Binding-site contacts:
Ligand atom C7 contacts residue LEU922 of chain 1.A at 4.2 Å (hydrophobic).
Ligand atom O5 contacts residue ASN717 of chain 1.A at 2.3 Å (h-bond).
Ligand atom C4 contacts residue ASN717 of chain 1.A at 4.2 Å.
Ligand atom N2 contacts residue ASN717 of chain 1.A at 2.9 Å (h-bond).
Ligand atom C1 contacts residue ASN717 of chain 1.A at 1.4 Å.
Ligand atom C8 contacts residue LEU922 of chain 1.A at 4.1 Å (hydrophobic).
Ligand atom O7 contacts residue GLN1071 of chain 1.A at 3.7 Å.
Ligand atom C5 contacts residue LEU922 of chain 1.A at 4.5 Å (hydrophobic).
Ligand atom C7 contacts residue ASN717 of chain 1.A at 3.5 Å.
Ligand atom C2 contacts residue ASN717 of chain 1.A at 2.5 Å.
Ligand atom O7 contacts residue ASN717 of chain 1.A at 3.7 Å.
Ligand atom C3 contacts residue ASN717 of chain 1.A at 3.8 Å.
Ligand atom O7 contacts residue LEU922 of chain 1.A at 4.1 Å.
Ligand atom O6 contacts residue GLN926 of chain 1.A at 4.2 Å.
Ligand atom C1 contacts residue GLN1071 of chain 1.A at 4.2 Å.
Ligand atom O5 contacts residue GLN1071 of chain 1.A at 4.0 Å.
Ligand atom C5 contacts residue ASN717 of chain 1.A at 3.6 Å.

Sequence of chain 1.A:
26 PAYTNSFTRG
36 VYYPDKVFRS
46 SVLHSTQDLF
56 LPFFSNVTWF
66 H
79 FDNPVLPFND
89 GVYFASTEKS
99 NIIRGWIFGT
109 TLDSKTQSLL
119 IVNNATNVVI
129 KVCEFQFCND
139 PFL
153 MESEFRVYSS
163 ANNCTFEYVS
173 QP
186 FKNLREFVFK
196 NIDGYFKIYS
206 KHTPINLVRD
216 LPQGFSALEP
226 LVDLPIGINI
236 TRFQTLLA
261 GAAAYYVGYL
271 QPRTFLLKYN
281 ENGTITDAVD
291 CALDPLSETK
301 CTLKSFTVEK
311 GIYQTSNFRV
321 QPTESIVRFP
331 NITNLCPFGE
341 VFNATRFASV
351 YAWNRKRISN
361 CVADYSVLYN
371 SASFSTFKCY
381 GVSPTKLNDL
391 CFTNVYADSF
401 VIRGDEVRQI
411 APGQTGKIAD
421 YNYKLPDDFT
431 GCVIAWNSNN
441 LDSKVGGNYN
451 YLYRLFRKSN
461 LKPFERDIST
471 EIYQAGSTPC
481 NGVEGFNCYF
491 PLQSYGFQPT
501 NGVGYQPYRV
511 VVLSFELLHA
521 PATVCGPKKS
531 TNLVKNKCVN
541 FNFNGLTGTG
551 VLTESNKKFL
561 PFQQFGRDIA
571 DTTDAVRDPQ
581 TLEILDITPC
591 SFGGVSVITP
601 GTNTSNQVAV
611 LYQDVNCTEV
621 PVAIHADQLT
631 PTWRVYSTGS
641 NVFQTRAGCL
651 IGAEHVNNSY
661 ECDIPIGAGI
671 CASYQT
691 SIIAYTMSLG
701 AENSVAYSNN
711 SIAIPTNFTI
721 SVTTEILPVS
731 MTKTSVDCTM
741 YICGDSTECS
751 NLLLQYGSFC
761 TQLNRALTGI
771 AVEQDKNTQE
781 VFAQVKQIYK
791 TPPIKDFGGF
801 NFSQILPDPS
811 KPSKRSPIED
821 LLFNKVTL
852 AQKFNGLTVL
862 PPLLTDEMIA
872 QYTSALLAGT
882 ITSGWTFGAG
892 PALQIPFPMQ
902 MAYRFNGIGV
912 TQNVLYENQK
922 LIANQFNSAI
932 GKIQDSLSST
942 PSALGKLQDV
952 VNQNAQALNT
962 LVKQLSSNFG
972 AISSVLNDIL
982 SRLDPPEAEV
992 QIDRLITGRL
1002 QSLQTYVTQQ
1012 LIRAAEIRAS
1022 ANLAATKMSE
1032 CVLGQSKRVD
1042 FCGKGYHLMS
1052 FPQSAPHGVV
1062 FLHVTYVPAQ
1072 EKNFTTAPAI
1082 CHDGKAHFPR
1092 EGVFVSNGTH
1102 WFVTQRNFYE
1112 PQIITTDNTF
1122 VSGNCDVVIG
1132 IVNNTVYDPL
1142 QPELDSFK

A small-molecule ligand and the protein it binds are described below.
Small molecule (SMILES): CC(=O)N[C@H]1[C@H](O[C@H]2[C@H](O)[C@@H](NC(C)=O)CO[C@@H]2CO)O[C@H](CO)[C@@H](O[C@@H]2O[C@H](CO)[C@@H](O)[C@H](O)[C@@H]2O)[C@@H]1O